Sequence of chain 1.BA:
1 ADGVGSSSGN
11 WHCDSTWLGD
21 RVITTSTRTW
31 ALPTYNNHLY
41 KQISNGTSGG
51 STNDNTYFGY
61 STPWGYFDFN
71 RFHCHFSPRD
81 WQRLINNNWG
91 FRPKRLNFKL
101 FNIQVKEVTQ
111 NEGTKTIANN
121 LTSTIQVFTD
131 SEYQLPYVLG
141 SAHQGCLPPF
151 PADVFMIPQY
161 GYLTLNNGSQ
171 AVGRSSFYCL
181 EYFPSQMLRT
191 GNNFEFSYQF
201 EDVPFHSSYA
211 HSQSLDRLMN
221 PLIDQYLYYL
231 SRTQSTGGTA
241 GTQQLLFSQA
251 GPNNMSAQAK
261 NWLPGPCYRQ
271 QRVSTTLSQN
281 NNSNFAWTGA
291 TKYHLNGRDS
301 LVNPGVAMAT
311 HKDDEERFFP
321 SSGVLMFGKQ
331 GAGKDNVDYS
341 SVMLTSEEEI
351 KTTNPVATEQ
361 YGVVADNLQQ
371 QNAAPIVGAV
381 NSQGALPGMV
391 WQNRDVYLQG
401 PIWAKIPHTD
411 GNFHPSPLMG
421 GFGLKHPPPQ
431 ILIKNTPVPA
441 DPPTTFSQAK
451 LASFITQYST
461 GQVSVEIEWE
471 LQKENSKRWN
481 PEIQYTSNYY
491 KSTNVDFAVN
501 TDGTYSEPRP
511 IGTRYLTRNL

Binding-site contacts:
Ligand atom C5' contacts residue DC1 of chain 1.KD at 3.1 Å.
Ligand atom N9 contacts residue PRO415 of chain 1.BA at 4.0 Å.
Ligand atom OP2 contacts residue DC1 of chain 1.KD at 2.5 Å (h-bond).
Ligand atom N7 contacts residue ASN393 of chain 1.BA at 4.0 Å.
Ligand atom C6 contacts residue GLY423 of chain 1.BA at 3.9 Å.
Ligand atom C6 contacts residue PRO415 of chain 1.BA at 3.7 Å (hydrophobic).
Ligand atom C6 contacts residue PRO204 of chain 1.BA at 3.9 Å (hydrophobic).
Ligand atom C1' contacts residue PRO415 of chain 1.BA at 3.7 Å (hydrophobic).
Ligand atom C4' contacts residue DC1 of chain 1.KD at 3.9 Å.
Ligand atom OP1 contacts residue DC1 of chain 1.KD at 2.5 Å (h-bond).
Ligand atom C2 contacts residue PRO204 of chain 1.BA at 4.1 Å (hydrophobic).
Ligand atom C8 contacts residue SER416 of chain 1.BA at 4.1 Å.
Ligand atom N6 contacts residue GLY423 of chain 1.BA at 3.5 Å (h-bond).
Ligand atom C6 contacts residue SER416 of chain 1.BA at 4.0 Å.
Ligand atom N7 contacts residue HIS414 of chain 1.BA at 3.6 Å.
Ligand atom C2 contacts residue VAL203 of chain 1.BA at 4.1 Å (hydrophobic).
Ligand atom C4 contacts residue PRO415 of chain 1.BA at 3.8 Å (hydrophobic).
Ligand atom C5 contacts residue PRO204 of chain 1.BA at 3.8 Å (hydrophobic).
Ligand atom C4 contacts residue PRO204 of chain 1.BA at 4.0 Å (hydrophobic).
Ligand atom C8 contacts residue HIS414 of chain 1.BA at 3.0 Å.
Ligand atom N3 contacts residue PRO415 of chain 1.BA at 3.9 Å.
Ligand atom C5 contacts residue PRO415 of chain 1.BA at 3.7 Å (hydrophobic).
Ligand atom C2' contacts residue HIS414 of chain 1.BA at 3.2 Å.
Ligand atom N9 contacts residue HIS414 of chain 1.BA at 4.1 Å.
Ligand atom P contacts residue DC1 of chain 1.KD at 1.6 Å.
Ligand atom C2 contacts residue GLY423 of chain 1.BA at 3.4 Å.
Ligand atom N1 contacts residue GLY423 of chain 1.BA at 3.0 Å (h-bond).
Ligand atom C2 contacts residue PRO415 of chain 1.BA at 3.8 Å (hydrophobic).
Ligand atom O5' contacts residue DC1 of chain 1.KD at 2.5 Å (h-bond).
Ligand atom N7 contacts residue SER416 of chain 1.BA at 3.3 Å.
Ligand atom O4' contacts residue DC1 of chain 1.KD at 3.9 Å.
Ligand atom C5 contacts residue SER416 of chain 1.BA at 3.8 Å.
Ligand atom N7 contacts residue PRO204 of chain 1.BA at 4.1 Å.
Ligand atom N1 contacts residue PRO415 of chain 1.BA at 3.7 Å.
Ligand atom N6 contacts residue GLY421 of chain 1.BA at 4.0 Å.
Ligand atom C6 contacts residue VAL203 of chain 1.BA at 4.1 Å (hydrophobic).
Ligand atom C2' contacts residue PRO415 of chain 1.BA at 3.8 Å (hydrophobic).
Ligand atom N1 contacts residue VAL203 of chain 1.BA at 3.5 Å.
Ligand atom N6 contacts residue PHE422 of chain 1.BA at 4.0 Å.
Ligand atom N6 contacts residue SER416 of chain 1.BA at 3.4 Å (h-bond).

A protein and the small-molecule ligand that binds it are described below.
Small molecule (SMILES): Nc1ncnc2c1ncn2[C@H]1C[C@H](O)[C@@H](COP(=O)(O)O)O1